The protein below binds the small molecule below.
Small molecule (SMILES): OC[C@H]1O[C@@H]2O[C@H]3[C@H](O)[C@@H](O)[C@@H](O[C@H]4[C@@H](O)[C@H](O)[C@@H](O[C@H]5[C@H](O)[C@@H](O)[C@@H](O[C@H]6[C@H](O)[C@@H](O)[C@@H](O[C@H]7[C@H](O)[C@@H](O)[C@@H](O[C@H]1[C@H](O)[C@@H]2O)O[C@@H]7CO)O[C@@H]6CO)O[C@@H]5CO)O[C@@H]4CO)O[C@@H]3CO

Sequence of chain 1.A:
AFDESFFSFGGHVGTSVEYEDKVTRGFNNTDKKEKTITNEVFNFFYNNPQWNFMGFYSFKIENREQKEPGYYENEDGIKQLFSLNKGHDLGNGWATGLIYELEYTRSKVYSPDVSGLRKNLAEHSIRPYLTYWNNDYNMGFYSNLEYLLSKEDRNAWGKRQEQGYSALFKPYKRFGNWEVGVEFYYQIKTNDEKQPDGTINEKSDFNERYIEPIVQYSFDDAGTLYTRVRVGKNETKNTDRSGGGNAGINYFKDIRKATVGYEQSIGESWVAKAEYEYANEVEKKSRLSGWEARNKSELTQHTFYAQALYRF

Binding-site contacts:
Ligand atom C3 contacts residue C8E1 of chain 1.S at 3.9 Å.
Ligand atom C5 contacts residue C8E1 of chain 1.S at 3.9 Å.
Ligand atom O2 contacts residue TYR332 of chain 1.A at 3.9 Å.
Ligand atom C6 contacts residue GLU128 of chain 1.A at 3.1 Å.
Ligand atom O6 contacts residue ASN70 of chain 1.A at 3.6 Å (h-bond).
Ligand atom O6 contacts residue PHE72 of chain 1.A at 3.5 Å.
Ligand atom O2 contacts residue ARG154 of chain 1.A at 3.9 Å.
Ligand atom C6 contacts residue ARG154 of chain 1.A at 2.9 Å.
Ligand atom O3 contacts residue LYS300 of chain 1.A at 2.8 Å (salt-bridge).
Ligand atom C6 contacts residue HIS39 of chain 1.A at 3.4 Å.
Ligand atom C2 contacts residue TYR169 of chain 1.A at 3.9 Å (hydrophobic).
Ligand atom O6 contacts residue ASN112 of chain 1.A at 3.5 Å (h-bond).
Ligand atom O2 contacts residue GLU290 of chain 1.A at 3.0 Å (salt-bridge).
Ligand atom C3 contacts residue LYS300 of chain 1.A at 3.6 Å.
Ligand atom O6 contacts residue GLU128 of chain 1.A at 2.9 Å (salt-bridge).
Ligand atom O2 contacts residue GLN334 of chain 1.A at 3.9 Å.
Ligand atom C1 contacts residue HIS39 of chain 1.A at 3.9 Å.
Ligand atom C2 contacts residue LYS300 of chain 1.A at 3.9 Å.
Ligand atom C2 contacts residue GLU290 of chain 1.A at 3.5 Å.
Ligand atom C6 contacts residue ASN112 of chain 1.A at 3.8 Å.
Ligand atom C6 contacts residue PHE72 of chain 1.A at 3.7 Å (hydrophobic).
Ligand atom O2 contacts residue LYS197 of chain 1.A at 3.8 Å.
Ligand atom C2 contacts residue GLN334 of chain 1.A at 3.0 Å.
Ligand atom O6 contacts residue MET81 of chain 1.A at 3.4 Å.
Ligand atom C3 contacts residue GLN334 of chain 1.A at 3.4 Å.
Ligand atom O2 contacts residue LYS300 of chain 1.A at 3.1 Å (salt-bridge).
Ligand atom O4 contacts residue C8E1 of chain 1.S at 3.2 Å.
Ligand atom O5 contacts residue HIS39 of chain 1.A at 3.1 Å.
Ligand atom C6 contacts residue MET81 of chain 1.A at 3.9 Å (hydrophobic).
Ligand atom C2 contacts residue TYR332 of chain 1.A at 3.7 Å (hydrophobic).
Ligand atom O3 contacts residue GLN334 of chain 1.A at 2.9 Å (h-bond).
Ligand atom C4 contacts residue GLN334 of chain 1.A at 3.7 Å.
Ligand atom O6 contacts residue PHE83 of chain 1.A at 3.5 Å.
Ligand atom O5 contacts residue C8E1 of chain 1.S at 3.8 Å.
Ligand atom O3 contacts residue GLU290 of chain 1.A at 3.8 Å.
Ligand atom C6 contacts residue PHE83 of chain 1.A at 3.5 Å (hydrophobic).
Ligand atom O3 contacts residue TYR169 of chain 1.A at 3.8 Å.
Ligand atom O6 contacts residue ARG154 of chain 1.A at 3.4 Å (salt-bridge).
Ligand atom O6 contacts residue HIS39 of chain 1.A at 2.9 Å (h-bond).
Ligand atom O6 contacts residue LEU108 of chain 1.A at 3.8 Å.